This small molecule binds to this protein.
Small molecule (SMILES): O=c1c(CCCO)ccc2n1C[C@@H]1CNC[C@H]2C1

Sequence of chain 1.C:
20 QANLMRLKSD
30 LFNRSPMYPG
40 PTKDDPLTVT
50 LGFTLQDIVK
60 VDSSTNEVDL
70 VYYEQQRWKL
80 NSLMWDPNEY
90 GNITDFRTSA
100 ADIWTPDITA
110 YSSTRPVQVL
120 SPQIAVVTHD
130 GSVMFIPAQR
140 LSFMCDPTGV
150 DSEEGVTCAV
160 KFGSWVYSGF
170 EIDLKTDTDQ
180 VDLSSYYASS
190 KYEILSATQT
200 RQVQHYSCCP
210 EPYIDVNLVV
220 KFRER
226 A

Sequence of chain 1.E:
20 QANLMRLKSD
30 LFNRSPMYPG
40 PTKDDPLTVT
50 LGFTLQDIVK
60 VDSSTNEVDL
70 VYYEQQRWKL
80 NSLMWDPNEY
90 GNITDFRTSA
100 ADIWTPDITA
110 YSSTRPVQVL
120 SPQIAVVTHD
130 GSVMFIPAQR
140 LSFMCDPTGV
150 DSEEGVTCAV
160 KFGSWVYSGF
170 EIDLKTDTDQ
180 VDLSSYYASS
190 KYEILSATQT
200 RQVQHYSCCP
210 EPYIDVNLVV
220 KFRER

Binding-site contacts:
Ligand atom C8 contacts residue TYR110 of chain 1.E at 3.6 Å (hydrophobic).
Ligand atom C4 contacts residue ILE135 of chain 1.C at 3.9 Å (hydrophobic).
Ligand atom C11 contacts residue CYS207 of chain 1.E at 3.6 Å (hydrophobic).
Ligand atom C16 contacts residue MET133 of chain 1.C at 3.6 Å (hydrophobic).
Ligand atom C17 contacts residue ILE135 of chain 1.C at 3.9 Å (hydrophobic).
Ligand atom C2 contacts residue TRP164 of chain 1.E at 3.4 Å (hydrophobic).
Ligand atom C17 contacts residue VAL125 of chain 1.C at 3.9 Å (hydrophobic).
Ligand atom C6 contacts residue TRP164 of chain 1.E at 3.6 Å (hydrophobic).
Ligand atom C5 contacts residue TRP164 of chain 1.E at 3.8 Å (hydrophobic).
Ligand atom C13 contacts residue VAL165 of chain 1.E at 3.8 Å (hydrophobic).
Ligand atom N3 contacts residue TRP164 of chain 1.E at 3.2 Å (h-bond).
Ligand atom N3 contacts residue ILE135 of chain 1.C at 3.8 Å.
Ligand atom C5 contacts residue TYR72 of chain 1.C at 4.0 Å (hydrophobic).
Ligand atom C8 contacts residue TYR205 of chain 1.E at 3.5 Å (hydrophobic).
Ligand atom C6 contacts residue TYR110 of chain 1.E at 3.6 Å (hydrophobic).
Ligand atom N7 contacts residue TYR110 of chain 1.E at 2.8 Å (h-bond).
Ligand atom C11 contacts residue TRP164 of chain 1.E at 3.5 Å (hydrophobic).
Ligand atom C15 contacts residue VAL125 of chain 1.C at 3.6 Å (hydrophobic).
Ligand atom C17 contacts residue MET133 of chain 1.C at 3.7 Å (hydrophobic).
Ligand atom C12 contacts residue CYS208 of chain 1.E at 3.6 Å (hydrophobic).
Ligand atom O1 contacts residue ILE135 of chain 1.C at 3.5 Å.
Ligand atom C2 contacts residue ILE135 of chain 1.C at 3.7 Å (hydrophobic).
Ligand atom O1 contacts residue VAL165 of chain 1.E at 3.7 Å.
Ligand atom C12 contacts residue TYR212 of chain 1.E at 3.1 Å (hydrophobic).
Ligand atom C9 contacts residue CYS207 of chain 1.E at 3.6 Å (hydrophobic).
Ligand atom N7 contacts residue TRP164 of chain 1.E at 2.8 Å (h-bond).
Ligand atom C9 contacts residue TYR205 of chain 1.E at 3.9 Å (hydrophobic).
Ligand atom C14 contacts residue TRP164 of chain 1.E at 3.8 Å (hydrophobic).
Ligand atom C10 contacts residue CYS207 of chain 1.E at 3.9 Å (hydrophobic).
Ligand atom C8 contacts residue TRP164 of chain 1.E at 3.6 Å (hydrophobic).
Ligand atom O1 contacts residue TRP164 of chain 1.E at 3.5 Å.
Ligand atom C13 contacts residue TYR212 of chain 1.E at 3.2 Å (hydrophobic).
Ligand atom C14 contacts residue VAL165 of chain 1.E at 3.7 Å (hydrophobic).
Ligand atom O18 contacts residue VAL125 of chain 1.C at 3.3 Å.
Ligand atom C12 contacts residue CYS207 of chain 1.E at 3.6 Å (hydrophobic).
Ligand atom C10 contacts residue TYR205 of chain 1.E at 3.9 Å (hydrophobic).
Ligand atom C4 contacts residue TRP164 of chain 1.E at 3.5 Å (hydrophobic).
Ligand atom C15 contacts residue VAL165 of chain 1.E at 3.8 Å (hydrophobic).
Ligand atom C16 contacts residue VAL125 of chain 1.C at 3.7 Å (hydrophobic).
Ligand atom C12 contacts residue TRP164 of chain 1.E at 4.0 Å (hydrophobic).